Binding-site contacts:
Ligand atom OPS contacts residue SO51 of chain 1.T at 0.0 Å (h-bond).
Ligand atom C6 contacts residue SO51 of chain 1.T at 0.0 Å.
Ligand atom CP1 contacts residue SO51 of chain 1.T at 0.1 Å.
Ligand atom P1 contacts residue SO51 of chain 1.T at 0.1 Å.
Ligand atom NP2 contacts residue SO51 of chain 1.T at 0.1 Å (h-bond).
Ligand atom C2' contacts residue SO51 of chain 1.T at 0.0 Å.
Ligand atom CP2 contacts residue SO51 of chain 1.T at 0.0 Å.
Ligand atom CP3 contacts residue SO51 of chain 1.T at 0.1 Å.
Ligand atom C2 contacts residue SO51 of chain 1.T at 0.0 Å.
Ligand atom O3' contacts residue SO51 of chain 1.T at 0.0 Å (h-bond).
Ligand atom N7 contacts residue SO51 of chain 1.T at 0.0 Å (h-bond).
Ligand atom P3 contacts residue SO51 of chain 1.T at 0.0 Å.
Ligand atom NP1 contacts residue SO51 of chain 1.T at 0.0 Å (h-bond).
Ligand atom N1 contacts residue SO51 of chain 1.T at 0.0 Å (h-bond).
Ligand atom O12 contacts residue SO51 of chain 1.T at 0.1 Å (h-bond).
Ligand atom O31 contacts residue SO51 of chain 1.T at 0.0 Å (h-bond).
Ligand atom O5' contacts residue SO51 of chain 1.T at 0.0 Å (h-bond).
Ligand atom N3 contacts residue SO51 of chain 1.T at 0.0 Å (h-bond).
Ligand atom OP2 contacts residue SO51 of chain 1.T at 0.1 Å (h-bond).
Ligand atom C5' contacts residue SO51 of chain 1.T at 0.0 Å.
Ligand atom O11 contacts residue SO51 of chain 1.T at 0.1 Å (h-bond).
Ligand atom C1' contacts residue SO51 of chain 1.T at 0.0 Å.
Ligand atom C4 contacts residue SO51 of chain 1.T at 0.0 Å.
Ligand atom C5 contacts residue SO51 of chain 1.T at 0.0 Å.
Ligand atom OP1 contacts residue SO51 of chain 1.T at 0.1 Å (h-bond).
Ligand atom N9 contacts residue SO51 of chain 1.T at 0.0 Å (h-bond).
Ligand atom CP6 contacts residue SO51 of chain 1.T at 0.1 Å.
Ligand atom C8 contacts residue SO51 of chain 1.T at 0.0 Å.
Ligand atom C4' contacts residue SO51 of chain 1.T at 0.0 Å.
Ligand atom O32 contacts residue SO51 of chain 1.T at 0.0 Å (h-bond).
Ligand atom O33 contacts residue SO51 of chain 1.T at 0.0 Å (h-bond).
Ligand atom N6 contacts residue SO51 of chain 1.T at 0.0 Å (h-bond).
Ligand atom O4' contacts residue SO51 of chain 1.T at 0.0 Å (h-bond).
Ligand atom CP5 contacts residue SO51 of chain 1.T at 0.1 Å.
Ligand atom O2' contacts residue SO51 of chain 1.T at 0.0 Å (h-bond).
Ligand atom O6 contacts residue SO51 of chain 1.T at 0.0 Å (h-bond).
Ligand atom C3' contacts residue SO51 of chain 1.T at 0.0 Å.
Ligand atom P2 contacts residue SO51 of chain 1.T at 0.1 Å.
Ligand atom CP4 contacts residue SO51 of chain 1.T at 0.1 Å.
Ligand atom SS4 contacts residue SO51 of chain 1.T at 0.1 Å (h-bond).

Sequence of chain 1.F:
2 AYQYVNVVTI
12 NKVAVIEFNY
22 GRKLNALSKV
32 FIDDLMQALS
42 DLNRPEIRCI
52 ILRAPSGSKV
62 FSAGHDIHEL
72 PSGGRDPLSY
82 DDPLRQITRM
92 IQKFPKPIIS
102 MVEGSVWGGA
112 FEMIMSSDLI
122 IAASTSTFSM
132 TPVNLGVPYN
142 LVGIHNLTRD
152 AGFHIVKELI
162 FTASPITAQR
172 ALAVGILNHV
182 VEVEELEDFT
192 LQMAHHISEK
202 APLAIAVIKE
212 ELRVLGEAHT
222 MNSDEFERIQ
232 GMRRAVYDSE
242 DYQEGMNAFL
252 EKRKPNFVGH

This protein binds this small molecule.
Small molecule (SMILES): C[C@@H](C(=O)OCCNC(=O)CCNC(=O)[C@H](O)C(C)(C)COP(=O)(O)OP(=O)(O)OC[C@H]1O[C@@H](n2cnc3c(N)ncnc32)[C@H](O)[C@@H]1OP(=O)(O)O)S(=O)(=O)O